Sequence of chain 1.B:
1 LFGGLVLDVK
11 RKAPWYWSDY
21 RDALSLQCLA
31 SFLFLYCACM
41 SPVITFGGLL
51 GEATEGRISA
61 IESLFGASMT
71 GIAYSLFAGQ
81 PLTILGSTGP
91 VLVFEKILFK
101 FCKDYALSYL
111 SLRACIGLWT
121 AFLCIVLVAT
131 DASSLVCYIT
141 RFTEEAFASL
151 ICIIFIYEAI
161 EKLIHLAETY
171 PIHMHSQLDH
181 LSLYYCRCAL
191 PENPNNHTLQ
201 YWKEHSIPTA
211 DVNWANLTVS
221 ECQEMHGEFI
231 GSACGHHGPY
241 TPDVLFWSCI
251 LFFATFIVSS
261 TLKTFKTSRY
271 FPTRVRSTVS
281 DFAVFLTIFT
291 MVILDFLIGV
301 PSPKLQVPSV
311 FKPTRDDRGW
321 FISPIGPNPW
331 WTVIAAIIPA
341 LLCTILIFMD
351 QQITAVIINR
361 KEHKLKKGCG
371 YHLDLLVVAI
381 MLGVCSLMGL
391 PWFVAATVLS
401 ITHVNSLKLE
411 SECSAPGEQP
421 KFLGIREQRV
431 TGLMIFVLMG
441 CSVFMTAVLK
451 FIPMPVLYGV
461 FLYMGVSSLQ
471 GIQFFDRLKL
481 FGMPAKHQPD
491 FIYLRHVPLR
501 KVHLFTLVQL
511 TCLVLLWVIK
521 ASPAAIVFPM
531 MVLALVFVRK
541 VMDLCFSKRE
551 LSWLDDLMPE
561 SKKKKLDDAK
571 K

This protein binds this small molecule.
Small molecule (SMILES): CC(=O)N[C@@H]1[C@@H](O)[C@H](O)[C@@H](CO)O[C@H]1O

Binding-site contacts:
Ligand atom C1 contacts residue ASN216 of chain 1.B at 3.7 Å.
Ligand atom C6 contacts residue ASN216 of chain 1.B at 4.2 Å.
Ligand atom O5 contacts residue ASN216 of chain 1.B at 3.2 Å (h-bond).
Ligand atom C5 contacts residue ASN216 of chain 1.B at 4.1 Å.